Sequence of chain 3.A:
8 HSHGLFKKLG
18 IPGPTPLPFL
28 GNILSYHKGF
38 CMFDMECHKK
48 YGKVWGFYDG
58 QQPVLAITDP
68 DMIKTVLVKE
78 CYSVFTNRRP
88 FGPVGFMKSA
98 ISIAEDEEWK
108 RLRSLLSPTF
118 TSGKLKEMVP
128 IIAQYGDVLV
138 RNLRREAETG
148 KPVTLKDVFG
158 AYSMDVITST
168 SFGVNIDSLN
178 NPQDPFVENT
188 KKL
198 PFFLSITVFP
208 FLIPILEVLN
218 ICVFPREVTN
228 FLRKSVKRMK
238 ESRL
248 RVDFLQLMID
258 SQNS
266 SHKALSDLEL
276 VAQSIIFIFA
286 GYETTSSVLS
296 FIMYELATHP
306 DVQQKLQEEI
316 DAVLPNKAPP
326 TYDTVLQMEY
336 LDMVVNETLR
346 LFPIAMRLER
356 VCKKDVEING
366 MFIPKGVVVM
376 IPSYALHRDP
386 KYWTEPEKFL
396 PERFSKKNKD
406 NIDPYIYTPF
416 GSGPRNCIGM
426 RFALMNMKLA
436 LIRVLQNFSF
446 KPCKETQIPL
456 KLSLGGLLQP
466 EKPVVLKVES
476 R

Binding-site contacts:
Ligand atom O13 contacts residue ALA350 of chain 3.A at 3.7 Å.
Ligand atom C08 contacts residue ALA350 of chain 3.A at 4.4 Å (hydrophobic).
Ligand atom N28 contacts residue GLU288 of chain 3.A at 3.8 Å.
Ligand atom C14 contacts residue HEM1 of chain 3.B at 3.7 Å.
Ligand atom C10 contacts residue HEM1 of chain 3.B at 4.2 Å.
Ligand atom O24 contacts residue LEU462 of chain 3.A at 4.3 Å.
Ligand atom N30 contacts residue PHE284 of chain 3.A at 4.5 Å.
Ligand atom N31 contacts residue PHE284 of chain 3.A at 4.3 Å.
Ligand atom C19 contacts residue SER99 of chain 3.A at 3.3 Å.
Ligand atom C14 contacts residue ARG85 of chain 3.A at 4.2 Å.
Ligand atom C02 contacts residue ILE281 of chain 3.A at 3.9 Å (hydrophobic).
Ligand atom C09 contacts residue HEM1 of chain 3.B at 3.3 Å.
Ligand atom C01 contacts residue PHE284 of chain 3.A at 3.5 Å (hydrophobic).
Ligand atom C16 contacts residue SER99 of chain 3.A at 4.3 Å.
Ligand atom C15 contacts residue ARG85 of chain 3.A at 4.0 Å.
Ligand atom C01 contacts residue ILE281 of chain 3.A at 3.8 Å (hydrophobic).
Ligand atom C07 contacts residue THR289 of chain 3.A at 4.4 Å.
Ligand atom C20 contacts residue ALA285 of chain 3.A at 3.3 Å (hydrophobic).
Ligand atom C33 contacts residue PHE88 of chain 3.A at 4.3 Å (hydrophobic).
Ligand atom C08 contacts residue HEM1 of chain 3.B at 3.6 Å.
Ligand atom O22 contacts residue ALA285 of chain 3.A at 4.4 Å.
Ligand atom O22 contacts residue PHE284 of chain 3.A at 3.9 Å.
Ligand atom C12 contacts residue ALA350 of chain 3.A at 4.4 Å (hydrophobic).
Ligand atom C19 contacts residue ALA285 of chain 3.A at 4.3 Å (hydrophobic).
Ligand atom O18 contacts residue SER99 of chain 3.A at 2.7 Å (h-bond).
Ligand atom C29 contacts residue GLU288 of chain 3.A at 3.9 Å.
Ligand atom N32 contacts residue LEU190 of chain 3.A at 3.3 Å.
Ligand atom N30 contacts residue LEU190 of chain 3.A at 3.5 Å.
Ligand atom C02 contacts residue SER99 of chain 3.A at 4.3 Å.
Ligand atom C25 contacts residue PHE284 of chain 3.A at 3.6 Å (hydrophobic).
Ligand atom C29 contacts residue LEU190 of chain 3.A at 3.7 Å (hydrophobic).
Ligand atom S26 contacts residue LEU462 of chain 3.A at 3.9 Å.
Ligand atom C20 contacts residue PHE284 of chain 3.A at 4.3 Å (hydrophobic).
Ligand atom C20 contacts residue THR289 of chain 3.A at 4.0 Å.
Ligand atom N32 contacts residue GLU288 of chain 3.A at 3.2 Å (salt-bridge).
Ligand atom C15 contacts residue HEM1 of chain 3.B at 3.8 Å.
Ligand atom C23 contacts residue PHE284 of chain 3.A at 4.2 Å (hydrophobic).
Ligand atom N32 contacts residue TYR287 of chain 3.A at 3.9 Å.
Ligand atom C19 contacts residue HEM1 of chain 3.B at 3.6 Å.
Ligand atom C17 contacts residue SER99 of chain 3.A at 4.0 Å.

The small molecule below binds the protein below.
Small molecule (SMILES): CC[C@]1(C)C[C@@H](OC(=O)CSc2n[nH]c(N)n2)[C@]2(C)[C@H](C)CC[C@]3(CCC(=O)[C@H]32)[C@@H](C)[C@@H]1O